Sequence of chain 1.A:
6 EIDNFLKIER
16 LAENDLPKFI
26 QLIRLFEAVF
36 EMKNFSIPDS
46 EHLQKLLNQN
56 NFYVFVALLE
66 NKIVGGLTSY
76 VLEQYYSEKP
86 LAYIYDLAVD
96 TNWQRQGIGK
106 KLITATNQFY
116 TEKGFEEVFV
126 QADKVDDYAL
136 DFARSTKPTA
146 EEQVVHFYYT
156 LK

Binding-site contacts:
Ligand atom C33 contacts residue GLU121 of chain 1.A at 4.0 Å.
Ligand atom O43 contacts residue GLU122 of chain 1.A at 3.9 Å.
Ligand atom C43 contacts residue GLU122 of chain 1.A at 4.4 Å.
Ligand atom C93 contacts residue THR155 of chain 1.B at 4.5 Å.
Ligand atom C93 contacts residue GLU122 of chain 1.A at 4.4 Å.
Ligand atom N32 contacts residue GLU147 of chain 1.A at 4.5 Å.
Ligand atom C21 contacts residue PHE35 of chain 1.B at 4.4 Å (hydrophobic).
Ligand atom O23 contacts residue GLU122 of chain 1.A at 2.6 Å (salt-bridge).
Ligand atom O43 contacts residue GLU121 of chain 1.A at 2.5 Å (salt-bridge).
Ligand atom N33 contacts residue GLU121 of chain 1.A at 3.6 Å.
Ligand atom C41 contacts residue PHE35 of chain 1.B at 3.4 Å (hydrophobic).
Ligand atom C51 contacts residue PHE35 of chain 1.B at 4.4 Å (hydrophobic).
Ligand atom C41 contacts residue ASP91 of chain 1.B at 4.5 Å.
Ligand atom N61 contacts residue PHE35 of chain 1.B at 4.1 Å.
Ligand atom C51 contacts residue ASP91 of chain 1.B at 3.9 Å.
Ligand atom O23 contacts residue TYR153 of chain 1.B at 3.5 Å.
Ligand atom C32 contacts residue ASP128 of chain 1.B at 3.6 Å.
Ligand atom N12 contacts residue GLU147 of chain 1.A at 2.7 Å (salt-bridge).
Ligand atom N61 contacts residue ASP91 of chain 1.B at 2.8 Å (salt-bridge).
Ligand atom C33 contacts residue GLU122 of chain 1.A at 3.6 Å.
Ligand atom C61 contacts residue ASP91 of chain 1.B at 2.5 Å.
Ligand atom N32 contacts residue ASP128 of chain 1.B at 2.6 Å (salt-bridge).
Ligand atom C13 contacts residue GLU122 of chain 1.A at 4.0 Å.
Ligand atom N12 contacts residue TYR153 of chain 1.B at 3.7 Å.
Ligand atom N33 contacts residue GLU122 of chain 1.A at 3.3 Å (salt-bridge).
Ligand atom C22 contacts residue GLU147 of chain 1.A at 3.4 Å.
Ligand atom C83 contacts residue GLU121 of chain 1.A at 2.9 Å.
Ligand atom C31 contacts residue PHE35 of chain 1.B at 3.9 Å (hydrophobic).
Ligand atom C43 contacts residue GLU121 of chain 1.A at 3.2 Å.
Ligand atom C61 contacts residue PHE35 of chain 1.B at 4.0 Å (hydrophobic).
Ligand atom C32 contacts residue GLU147 of chain 1.A at 4.1 Å.
Ligand atom C23 contacts residue GLU122 of chain 1.A at 2.8 Å.
Ligand atom C12 contacts residue GLU147 of chain 1.A at 3.5 Å.
Ligand atom C22 contacts residue ASP128 of chain 1.B at 4.4 Å.
Ligand atom N61 contacts residue TYR81 of chain 1.A at 3.9 Å.

Sequence of chain 1.B:
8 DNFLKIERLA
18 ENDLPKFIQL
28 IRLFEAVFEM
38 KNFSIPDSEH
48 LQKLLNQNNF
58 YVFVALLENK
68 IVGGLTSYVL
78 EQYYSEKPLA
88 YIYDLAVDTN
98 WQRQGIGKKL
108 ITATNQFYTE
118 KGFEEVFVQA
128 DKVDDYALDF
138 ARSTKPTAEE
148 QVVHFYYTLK

This protein binds this small molecule.
Small molecule (SMILES): CN[C@@H]1[C@@H](O)[C@@H](O[C@@H]2[C@@H](O)[C@H](O[C@H]3OC(CN)=CC[C@H]3N)[C@@H](N)C[C@H]2N)OC[C@]1(C)O